Sequence of chain 1.A:
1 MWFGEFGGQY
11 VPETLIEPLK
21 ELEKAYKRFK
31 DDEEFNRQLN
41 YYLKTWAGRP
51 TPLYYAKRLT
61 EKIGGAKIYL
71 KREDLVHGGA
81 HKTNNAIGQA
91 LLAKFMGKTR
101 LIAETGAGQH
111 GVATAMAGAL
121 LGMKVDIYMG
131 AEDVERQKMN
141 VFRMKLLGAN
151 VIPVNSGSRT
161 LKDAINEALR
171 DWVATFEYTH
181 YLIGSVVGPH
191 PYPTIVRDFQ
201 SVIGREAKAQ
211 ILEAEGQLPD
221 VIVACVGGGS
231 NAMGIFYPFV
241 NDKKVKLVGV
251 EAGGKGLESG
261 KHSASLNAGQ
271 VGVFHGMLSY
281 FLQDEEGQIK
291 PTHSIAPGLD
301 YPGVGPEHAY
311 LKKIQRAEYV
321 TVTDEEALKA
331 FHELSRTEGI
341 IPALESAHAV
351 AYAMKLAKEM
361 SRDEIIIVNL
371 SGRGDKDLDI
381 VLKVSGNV

The protein below binds the small molecule below.
Small molecule (SMILES): Cc1ncc(COP(=O)(O)O)c(CN[C@@H](CO)C(=O)O)c1O

Binding-site contacts:
Ligand atom O3 contacts residue GLN109 of chain 1.A at 3.1 Å.
Ligand atom O contacts residue GLY108 of chain 1.A at 3.6 Å (h-bond).
Ligand atom OG contacts residue GLY106 of chain 1.A at 3.5 Å.
Ligand atom N contacts residue LYS82 of chain 1.A at 3.5 Å.
Ligand atom O contacts residue ALA107 of chain 1.A at 3.6 Å.
Ligand atom O contacts residue HIS110 of chain 1.A at 2.9 Å (h-bond).
Ligand atom OG contacts residue ALA107 of chain 1.A at 2.9 Å (h-bond).
Ligand atom C6 contacts residue GLU345 of chain 1.A at 3.5 Å.
Ligand atom P contacts residue GLY229 of chain 1.A at 3.6 Å.
Ligand atom N1 contacts residue SER371 of chain 1.A at 2.8 Å (h-bond).
Ligand atom C5A contacts residue GLY298 of chain 1.A at 3.4 Å.
Ligand atom OG contacts residue ASP300 of chain 1.A at 2.8 Å (salt-bridge).
Ligand atom C4A contacts residue GLY298 of chain 1.A at 3.2 Å.
Ligand atom O3P contacts residue LYS82 of chain 1.A at 3.6 Å (salt-bridge).
Ligand atom O2P contacts residue GLY227 of chain 1.A at 2.8 Å (h-bond).
Ligand atom O2P contacts residue GLY228 of chain 1.A at 3.3 Å (h-bond).
Ligand atom N contacts residue GLY298 of chain 1.A at 3.5 Å.
Ligand atom C4 contacts residue LYS82 of chain 1.A at 3.6 Å.
Ligand atom O2P contacts residue SER230 of chain 1.A at 3.5 Å (h-bond).
Ligand atom OXT contacts residue GLY106 of chain 1.A at 3.0 Å (h-bond).
Ligand atom OG contacts residue GLY298 of chain 1.A at 3.6 Å.
Ligand atom OXT contacts residue HIS110 of chain 1.A at 3.6 Å.
Ligand atom C4A contacts residue LYS82 of chain 1.A at 3.3 Å.
Ligand atom OXT contacts residue THR105 of chain 1.A at 2.7 Å (h-bond).
Ligand atom O3P contacts residue GLY229 of chain 1.A at 3.4 Å (h-bond).
Ligand atom O1P contacts residue ASN231 of chain 1.A at 2.9 Å (h-bond).
Ligand atom O1P contacts residue HIS81 of chain 1.A at 2.8 Å (h-bond).
Ligand atom O contacts residue GLN109 of chain 1.A at 2.9 Å (h-bond).
Ligand atom N1 contacts residue GLU345 of chain 1.A at 3.4 Å.
Ligand atom O3P contacts residue SER185 of chain 1.A at 2.5 Å (h-bond).
Ligand atom O contacts residue THR105 of chain 1.A at 3.3 Å (h-bond).
Ligand atom O3P contacts residue SER230 of chain 1.A at 2.6 Å (h-bond).
Ligand atom C contacts residue THR105 of chain 1.A at 3.4 Å.
Ligand atom O1P contacts residue SER230 of chain 1.A at 3.0 Å (h-bond).
Ligand atom P contacts residue SER230 of chain 1.A at 3.4 Å.
Ligand atom O2P contacts residue GLY229 of chain 1.A at 2.8 Å (h-bond).
Ligand atom C contacts residue HIS110 of chain 1.A at 3.7 Å.
Ligand atom C6 contacts residue SER371 of chain 1.A at 3.5 Å.
Ligand atom O4P contacts residue LYS82 of chain 1.A at 3.6 Å (salt-bridge).
Ligand atom CB contacts residue ASP300 of chain 1.A at 3.3 Å.